A small-molecule ligand and the protein it binds are described below.
Small molecule (SMILES): C[C@@H]1OC[C@@H](O)[C@H](O[C@@H]2O[C@H](CO)[C@@H](O)[C@H](O)[C@H]2O)[C@@H]1O

Binding-site contacts:
Ligand atom C6 contacts residue VAL123 of chain 1.C at 3.8 Å (hydrophobic).
Ligand atom C1 contacts residue THR124 of chain 1.C at 1.4 Å.
Ligand atom C4 contacts residue THR124 of chain 1.C at 3.5 Å.
Ligand atom C2 contacts residue THR124 of chain 1.C at 2.3 Å.
Ligand atom C3 contacts residue THR124 of chain 1.C at 2.9 Å.
Ligand atom C5 contacts residue VAL123 of chain 1.C at 4.3 Å (hydrophobic).
Ligand atom O5 contacts residue THR124 of chain 1.C at 2.4 Å (h-bond).
Ligand atom C5 contacts residue THR124 of chain 1.C at 3.0 Å.
Ligand atom O6 contacts residue VAL123 of chain 1.C at 3.5 Å.
Ligand atom C5 contacts residue CYS125 of chain 1.C at 4.3 Å (hydrophobic).
Ligand atom O3 contacts residue THR124 of chain 1.C at 4.1 Å.
Ligand atom O2 contacts residue THR124 of chain 1.C at 2.7 Å (h-bond).
Ligand atom C6 contacts residue THR124 of chain 1.C at 4.4 Å.

Sequence of chain 1.C:
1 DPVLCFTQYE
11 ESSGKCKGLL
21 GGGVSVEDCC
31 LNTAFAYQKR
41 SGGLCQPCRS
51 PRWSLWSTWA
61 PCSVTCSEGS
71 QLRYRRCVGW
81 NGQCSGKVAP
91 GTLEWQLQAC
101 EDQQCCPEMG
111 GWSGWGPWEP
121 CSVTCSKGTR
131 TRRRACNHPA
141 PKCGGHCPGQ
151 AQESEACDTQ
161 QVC